This protein binds this small molecule.
Small molecule (SMILES): Nc1ncnc2c1ncn2[C@H]1C[C@H](O)[C@@H](COP(=O)(O)O)O1

Sequence of chain 33.A:
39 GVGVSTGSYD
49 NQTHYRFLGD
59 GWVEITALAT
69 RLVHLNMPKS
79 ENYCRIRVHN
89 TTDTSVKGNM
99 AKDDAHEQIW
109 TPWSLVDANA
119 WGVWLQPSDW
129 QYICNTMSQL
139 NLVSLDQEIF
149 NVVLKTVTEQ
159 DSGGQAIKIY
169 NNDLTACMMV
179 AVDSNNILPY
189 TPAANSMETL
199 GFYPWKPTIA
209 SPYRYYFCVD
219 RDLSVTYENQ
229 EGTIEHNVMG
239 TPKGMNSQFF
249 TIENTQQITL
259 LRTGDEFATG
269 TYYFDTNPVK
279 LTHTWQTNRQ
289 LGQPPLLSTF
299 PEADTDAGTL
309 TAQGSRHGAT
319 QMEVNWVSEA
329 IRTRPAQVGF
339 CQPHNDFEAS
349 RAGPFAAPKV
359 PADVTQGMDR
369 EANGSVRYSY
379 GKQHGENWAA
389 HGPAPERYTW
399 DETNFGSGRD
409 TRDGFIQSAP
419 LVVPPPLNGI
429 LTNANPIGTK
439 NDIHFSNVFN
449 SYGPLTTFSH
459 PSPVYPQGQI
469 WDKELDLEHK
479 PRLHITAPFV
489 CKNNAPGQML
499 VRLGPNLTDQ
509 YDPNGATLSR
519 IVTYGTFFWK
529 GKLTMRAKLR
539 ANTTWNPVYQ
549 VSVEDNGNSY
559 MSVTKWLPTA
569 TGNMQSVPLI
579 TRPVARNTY

Binding-site contacts:
Ligand atom P contacts residue TYR271 of chain 33.A at 4.5 Å.
Ligand atom O5' contacts residue ASN491 of chain 33.A at 3.5 Å (h-bond).
Ligand atom OP2 contacts residue ASP273 of chain 33.A at 2.4 Å.
Ligand atom P contacts residue PHE272 of chain 33.A at 4.3 Å.
Ligand atom OP2 contacts residue ASN491 of chain 33.A at 1.7 Å (h-bond).
Ligand atom C5' contacts residue ASN491 of chain 33.A at 4.0 Å.
Ligand atom P contacts residue ASN491 of chain 33.A at 3.0 Å.
Ligand atom OP1 contacts residue ASN491 of chain 33.A at 3.6 Å.
Ligand atom O5' contacts residue ASP273 of chain 33.A at 4.1 Å.
Ligand atom P contacts residue ASP273 of chain 33.A at 2.8 Å.
Ligand atom OP1 contacts residue PHE272 of chain 33.A at 3.4 Å.
Ligand atom OP1 contacts residue ASP273 of chain 33.A at 3.3 Å.
Ligand atom OP1 contacts residue TYR271 of chain 33.A at 3.1 Å (h-bond).
Ligand atom C5' contacts residue ASP273 of chain 33.A at 3.8 Å.